The small molecule below binds the protein below.
Small molecule (SMILES): COc1ccc2cc3[n+](cc2c1OC)CCc1cc2c(cc1-3)OCO2

Sequence of chain 1.A:
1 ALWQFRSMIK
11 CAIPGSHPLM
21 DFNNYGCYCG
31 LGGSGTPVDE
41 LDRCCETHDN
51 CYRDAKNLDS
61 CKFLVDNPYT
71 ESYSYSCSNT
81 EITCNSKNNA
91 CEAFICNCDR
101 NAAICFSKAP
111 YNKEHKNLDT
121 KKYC

Binding-site contacts:
Ligand atom C17 contacts residue PRO18 of chain 1.A at 3.9 Å (hydrophobic).
Ligand atom C5 contacts residue LEU2 of chain 1.A at 4.2 Å (hydrophobic).
Ligand atom C7 contacts residue TYR69 of chain 1.A at 3.6 Å (hydrophobic).
Ligand atom O4 contacts residue ASN67 of chain 1.A at 4.0 Å.
Ligand atom O2 contacts residue PHE22 of chain 1.A at 3.6 Å.
Ligand atom O1 contacts residue ASN23 of chain 1.A at 4.2 Å.
Ligand atom C7 contacts residue LEU31 of chain 1.A at 4.2 Å (hydrophobic).
Ligand atom C3 contacts residue LEU2 of chain 1.A at 4.1 Å (hydrophobic).
Ligand atom C10 contacts residue TYR69 of chain 1.A at 3.4 Å (hydrophobic).
Ligand atom O2 contacts residue PRO18 of chain 1.A at 4.3 Å.
Ligand atom N1 contacts residue TYR69 of chain 1.A at 4.2 Å.
Ligand atom O1 contacts residue PRO18 of chain 1.A at 4.0 Å.
Ligand atom C13 contacts residue LEU2 of chain 1.A at 3.2 Å (hydrophobic).
Ligand atom C6 contacts residue LEU31 of chain 1.A at 4.1 Å (hydrophobic).
Ligand atom O3 contacts residue ASN67 of chain 1.A at 4.2 Å.
Ligand atom C17 contacts residue ILE9 of chain 1.A at 3.8 Å (hydrophobic).
Ligand atom C7 contacts residue GLY30 of chain 1.A at 3.7 Å.
Ligand atom C1 contacts residue LEU2 of chain 1.A at 4.2 Å (hydrophobic).
Ligand atom C16 contacts residue LEU2 of chain 1.A at 3.8 Å (hydrophobic).
Ligand atom C20 contacts residue ASN67 of chain 1.A at 2.6 Å.
Ligand atom C11 contacts residue ASN23 of chain 1.A at 3.9 Å.
Ligand atom C4 contacts residue TYR69 of chain 1.A at 3.8 Å (hydrophobic).
Ligand atom O3 contacts residue LEU31 of chain 1.A at 3.5 Å.
Ligand atom C2 contacts residue LEU2 of chain 1.A at 4.2 Å (hydrophobic).
Ligand atom C19 contacts residue ASN67 of chain 1.A at 3.2 Å.
Ligand atom C19 contacts residue LEU31 of chain 1.A at 3.9 Å (hydrophobic).
Ligand atom C5 contacts residue ASN23 of chain 1.A at 3.4 Å.
Ligand atom C4 contacts residue ASN23 of chain 1.A at 3.9 Å.
Ligand atom O2 contacts residue ILE9 of chain 1.A at 4.1 Å.
Ligand atom O1 contacts residue LEU19 of chain 1.A at 3.8 Å.
Ligand atom C19 contacts residue TYR69 of chain 1.A at 4.0 Å (hydrophobic).
Ligand atom O1 contacts residue ARG6 of chain 1.A at 4.0 Å.
Ligand atom C10 contacts residue GLY30 of chain 1.A at 3.9 Å.
Ligand atom C2 contacts residue ASN23 of chain 1.A at 3.4 Å.
Ligand atom C17 contacts residue LEU19 of chain 1.A at 4.3 Å (hydrophobic).
Ligand atom C3 contacts residue ASN23 of chain 1.A at 4.0 Å.
Ligand atom C1 contacts residue ASN23 of chain 1.A at 3.6 Å.
Ligand atom C14 contacts residue PHE22 of chain 1.A at 4.2 Å (hydrophobic).
Ligand atom C8 contacts residue LEU2 of chain 1.A at 3.9 Å (hydrophobic).
Ligand atom C17 contacts residue ARG6 of chain 1.A at 4.1 Å.